Binding-site contacts:
Ligand atom C4 contacts residue ASN90 of chain 1.F at 4.2 Å.
Ligand atom C6 contacts residue LYS26 of chain 1.F at 3.9 Å.
Ligand atom C1 contacts residue VAL93 of chain 1.F at 4.4 Å (hydrophobic).
Ligand atom O6 contacts residue VAL93 of chain 1.F at 3.9 Å.
Ligand atom C7 contacts residue ASN90 of chain 1.F at 3.3 Å.
Ligand atom O5 contacts residue ASN90 of chain 1.F at 2.3 Å (h-bond).
Ligand atom C5 contacts residue LYS26 of chain 1.F at 4.3 Å.
Ligand atom C1 contacts residue LYS26 of chain 1.F at 4.3 Å.
Ligand atom O7 contacts residue ASN90 of chain 1.F at 3.3 Å (h-bond).
Ligand atom C1 contacts residue ASN90 of chain 1.F at 1.4 Å.
Ligand atom C8 contacts residue ASN90 of chain 1.F at 4.5 Å.
Ligand atom O6 contacts residue LYS26 of chain 1.F at 3.7 Å.
Ligand atom C2 contacts residue ASN90 of chain 1.F at 2.5 Å.
Ligand atom C3 contacts residue ASN90 of chain 1.F at 3.8 Å.
Ligand atom C5 contacts residue ASN90 of chain 1.F at 3.6 Å.
Ligand atom N2 contacts residue ASN90 of chain 1.F at 3.0 Å (h-bond).
Ligand atom O5 contacts residue VAL93 of chain 1.F at 4.0 Å.
Ligand atom O5 contacts residue LYS26 of chain 1.F at 3.3 Å.

Sequence of chain 1.F:
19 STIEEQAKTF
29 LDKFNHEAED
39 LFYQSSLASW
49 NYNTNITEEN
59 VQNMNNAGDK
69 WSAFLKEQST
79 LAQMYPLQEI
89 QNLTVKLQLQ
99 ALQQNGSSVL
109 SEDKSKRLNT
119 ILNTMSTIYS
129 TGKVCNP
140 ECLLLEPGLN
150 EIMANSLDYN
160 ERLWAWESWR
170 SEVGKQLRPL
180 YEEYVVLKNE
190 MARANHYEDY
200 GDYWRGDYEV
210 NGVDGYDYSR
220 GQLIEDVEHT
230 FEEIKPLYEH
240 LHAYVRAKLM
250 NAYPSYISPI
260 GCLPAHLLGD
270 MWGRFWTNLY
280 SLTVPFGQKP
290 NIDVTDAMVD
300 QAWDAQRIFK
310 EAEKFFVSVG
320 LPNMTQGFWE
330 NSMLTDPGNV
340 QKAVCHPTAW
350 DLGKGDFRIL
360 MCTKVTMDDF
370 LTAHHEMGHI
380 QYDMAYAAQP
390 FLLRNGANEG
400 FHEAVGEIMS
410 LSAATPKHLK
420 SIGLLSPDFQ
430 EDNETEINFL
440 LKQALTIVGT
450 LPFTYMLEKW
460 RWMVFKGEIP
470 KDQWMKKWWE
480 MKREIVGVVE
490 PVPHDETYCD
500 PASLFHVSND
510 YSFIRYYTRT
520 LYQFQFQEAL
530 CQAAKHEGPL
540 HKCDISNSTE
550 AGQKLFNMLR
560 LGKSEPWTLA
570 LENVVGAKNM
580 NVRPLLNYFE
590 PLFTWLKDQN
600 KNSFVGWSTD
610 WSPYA

This protein binds this small molecule.
Small molecule (SMILES): CC(=O)N[C@@H]1[C@@H](O)[C@H](O)[C@@H](CO)O[C@H]1O